Sequence of chain 1.A:
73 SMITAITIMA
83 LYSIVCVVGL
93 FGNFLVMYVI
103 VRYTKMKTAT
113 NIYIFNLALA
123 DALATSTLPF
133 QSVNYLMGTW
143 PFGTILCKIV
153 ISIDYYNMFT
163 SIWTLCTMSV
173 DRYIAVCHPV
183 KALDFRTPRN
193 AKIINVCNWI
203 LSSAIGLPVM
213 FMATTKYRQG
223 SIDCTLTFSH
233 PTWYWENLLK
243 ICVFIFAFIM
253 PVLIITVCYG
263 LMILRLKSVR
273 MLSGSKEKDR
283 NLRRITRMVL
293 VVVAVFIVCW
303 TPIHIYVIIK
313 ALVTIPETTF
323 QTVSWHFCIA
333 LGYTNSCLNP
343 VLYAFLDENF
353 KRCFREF

Binding-site contacts:
Ligand atom C24 contacts residue TYR158 of chain 1.A at 3.3 Å (hydrophobic).
Ligand atom C4 contacts residue MET108 of chain 1.A at 3.6 Å (hydrophobic).
Ligand atom C2 contacts residue LYS194 of chain 1.A at 3.7 Å.
Ligand atom C6 contacts residue MET108 of chain 1.A at 4.0 Å (hydrophobic).
Ligand atom C6 contacts residue ASN118 of chain 1.A at 4.4 Å.
Ligand atom C3 contacts residue LYS194 of chain 1.A at 4.4 Å.
Ligand atom C23 contacts residue TYR158 of chain 1.A at 3.4 Å (hydrophobic).
Ligand atom O1 contacts residue LYS194 of chain 1.A at 4.0 Å.
Ligand atom C20 contacts residue TRP201 of chain 1.A at 4.4 Å (hydrophobic).
Ligand atom C5 contacts residue MET108 of chain 1.A at 4.3 Å (hydrophobic).
Ligand atom C8 contacts residue ASN118 of chain 1.A at 4.0 Å.
Ligand atom C15 contacts residue TRP201 of chain 1.A at 4.1 Å (hydrophobic).
Ligand atom O1 contacts residue MET108 of chain 1.A at 4.1 Å.
Ligand atom C16 contacts residue TRP201 of chain 1.A at 4.3 Å (hydrophobic).
Ligand atom C23 contacts residue TRP201 of chain 1.A at 4.3 Å (hydrophobic).
Ligand atom C6 contacts residue PHE117 of chain 1.A at 3.7 Å (hydrophobic).
Ligand atom C11 contacts residue VAL198 of chain 1.A at 4.4 Å (hydrophobic).
Ligand atom C15 contacts residue ASN118 of chain 1.A at 4.0 Å.
Ligand atom C4 contacts residue ILE114 of chain 1.A at 4.3 Å (hydrophobic).
Ligand atom C16 contacts residue LEU121 of chain 1.A at 4.1 Å (hydrophobic).
Ligand atom C18 contacts residue VAL198 of chain 1.A at 4.0 Å (hydrophobic).
Ligand atom C7 contacts residue PHE117 of chain 1.A at 3.6 Å (hydrophobic).
Ligand atom C7 contacts residue ASN118 of chain 1.A at 3.8 Å.
Ligand atom C19 contacts residue ILE114 of chain 1.A at 4.5 Å (hydrophobic).
Ligand atom C19 contacts residue LYS194 of chain 1.A at 3.7 Å.
Ligand atom C15 contacts residue LEU121 of chain 1.A at 3.8 Å (hydrophobic).
Ligand atom C18 contacts residue TRP201 of chain 1.A at 3.6 Å (hydrophobic).
Ligand atom C3 contacts residue MET108 of chain 1.A at 4.2 Å (hydrophobic).
Ligand atom C22 contacts residue TYR158 of chain 1.A at 4.5 Å (hydrophobic).

The protein below binds the small molecule below.
Small molecule (SMILES): CC(C)CCC[C@@H](C)[C@H]1CC[C@H]2[C@@H]3CC=C4C[C@@H](O)CC[C@]4(C)[C@H]3CC[C@]12C